Binding-site contacts:
Ligand atom O5 contacts residue PHE718 of chain 1.B at 4.3 Å.
Ligand atom O7 contacts residue ASN717 of chain 1.B at 2.9 Å (h-bond).
Ligand atom C3 contacts residue ASN717 of chain 1.B at 3.8 Å.
Ligand atom O7 contacts residue GLN1071 of chain 1.B at 3.1 Å (h-bond).
Ligand atom O6 contacts residue PHE718 of chain 1.B at 3.1 Å (h-bond).
Ligand atom C5 contacts residue ASN717 of chain 1.B at 3.6 Å.
Ligand atom N2 contacts residue LEU922 of chain 1.B at 4.1 Å.
Ligand atom C6 contacts residue PHE718 of chain 1.B at 4.5 Å (hydrophobic).
Ligand atom C8 contacts residue ASN717 of chain 1.B at 4.2 Å.
Ligand atom C4 contacts residue ASN717 of chain 1.B at 4.2 Å.
Ligand atom O6 contacts residue LEU922 of chain 1.B at 4.0 Å.
Ligand atom C6 contacts residue LEU922 of chain 1.B at 3.4 Å (hydrophobic).
Ligand atom C7 contacts residue GLN926 of chain 1.B at 4.1 Å.
Ligand atom C8 contacts residue GLN1071 of chain 1.B at 3.4 Å.
Ligand atom C7 contacts residue GLN1071 of chain 1.B at 3.4 Å.
Ligand atom O7 contacts residue LEU922 of chain 1.B at 3.4 Å.
Ligand atom C1 contacts residue ASN717 of chain 1.B at 1.4 Å.
Ligand atom O5 contacts residue ASN717 of chain 1.B at 2.4 Å (h-bond).
Ligand atom O4 contacts residue LEU922 of chain 1.B at 3.4 Å.
Ligand atom O6 contacts residue ASN717 of chain 1.B at 3.9 Å.
Ligand atom O6 contacts residue GLN926 of chain 1.B at 2.7 Å (h-bond).
Ligand atom C7 contacts residue LEU922 of chain 1.B at 3.4 Å (hydrophobic).
Ligand atom C2 contacts residue GLN1071 of chain 1.B at 4.5 Å.
Ligand atom O7 contacts residue THR716 of chain 1.B at 4.4 Å.
Ligand atom O7 contacts residue GLN926 of chain 1.B at 3.1 Å.
Ligand atom C8 contacts residue LEU922 of chain 1.B at 3.5 Å (hydrophobic).
Ligand atom C6 contacts residue GLN926 of chain 1.B at 3.5 Å.
Ligand atom C2 contacts residue LEU922 of chain 1.B at 4.4 Å (hydrophobic).
Ligand atom C5 contacts residue GLN926 of chain 1.B at 4.4 Å.
Ligand atom C7 contacts residue ASN717 of chain 1.B at 3.1 Å.
Ligand atom C2 contacts residue ASN717 of chain 1.B at 2.5 Å.
Ligand atom N2 contacts residue ASN717 of chain 1.B at 2.9 Å (h-bond).
Ligand atom C4 contacts residue LEU922 of chain 1.B at 4.1 Å (hydrophobic).
Ligand atom C5 contacts residue LEU922 of chain 1.B at 3.5 Å (hydrophobic).
Ligand atom C8 contacts residue ASN925 of chain 1.B at 4.2 Å.
Ligand atom N2 contacts residue GLN1071 of chain 1.B at 4.3 Å.

A small-molecule ligand and the protein it binds are described below.
Small molecule (SMILES): CC(=O)N[C@H]1[C@H](O[C@H]2[C@H](O)[C@@H](NC(C)=O)CO[C@@H]2CO)O[C@H](CO)[C@@H](O)[C@@H]1O

Sequence of chain 1.B:
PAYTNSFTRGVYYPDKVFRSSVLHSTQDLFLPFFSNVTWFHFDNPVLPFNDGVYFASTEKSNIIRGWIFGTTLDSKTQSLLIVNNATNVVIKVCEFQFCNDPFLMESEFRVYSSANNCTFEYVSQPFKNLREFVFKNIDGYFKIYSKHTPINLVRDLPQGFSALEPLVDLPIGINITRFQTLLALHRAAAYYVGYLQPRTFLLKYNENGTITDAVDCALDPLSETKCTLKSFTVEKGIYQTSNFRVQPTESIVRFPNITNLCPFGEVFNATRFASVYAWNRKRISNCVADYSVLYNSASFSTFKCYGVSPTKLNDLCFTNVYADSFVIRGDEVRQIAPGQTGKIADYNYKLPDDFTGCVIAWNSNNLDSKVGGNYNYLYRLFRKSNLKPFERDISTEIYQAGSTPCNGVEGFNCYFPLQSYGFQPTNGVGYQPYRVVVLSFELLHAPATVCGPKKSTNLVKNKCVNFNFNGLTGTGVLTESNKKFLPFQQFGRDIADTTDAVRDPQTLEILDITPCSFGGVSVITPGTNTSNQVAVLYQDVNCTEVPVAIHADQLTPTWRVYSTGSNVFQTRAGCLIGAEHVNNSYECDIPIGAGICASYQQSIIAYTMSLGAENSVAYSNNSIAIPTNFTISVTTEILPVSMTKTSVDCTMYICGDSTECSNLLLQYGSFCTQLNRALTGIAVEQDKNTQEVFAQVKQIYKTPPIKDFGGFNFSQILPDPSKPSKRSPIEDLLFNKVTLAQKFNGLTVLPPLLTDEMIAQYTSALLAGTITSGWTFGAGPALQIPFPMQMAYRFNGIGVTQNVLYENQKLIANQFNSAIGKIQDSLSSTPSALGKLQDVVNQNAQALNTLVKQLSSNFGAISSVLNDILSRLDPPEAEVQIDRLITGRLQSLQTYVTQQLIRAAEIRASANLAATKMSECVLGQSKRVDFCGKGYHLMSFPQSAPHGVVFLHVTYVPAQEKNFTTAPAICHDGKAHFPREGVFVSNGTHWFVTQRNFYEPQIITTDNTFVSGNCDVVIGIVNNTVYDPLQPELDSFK